Binding-site contacts:
Ligand atom CA contacts residue THR35 of chain 2.D at 3.7 Å.
Ligand atom N contacts residue ASP98 of chain 2.D at 2.9 Å (salt-bridge).
Ligand atom OXT contacts residue GLY19 of chain 2.D at 3.4 Å.
Ligand atom CA contacts residue GLN67 of chain 2.D at 3.8 Å.
Ligand atom OD1 contacts residue THR20 of chain 2.D at 3.2 Å (h-bond).
Ligand atom CG contacts residue THR97 of chain 2.D at 3.1 Å.
Ligand atom OXT contacts residue GLN67 of chain 2.D at 3.6 Å (h-bond).
Ligand atom OD1 contacts residue THR97 of chain 2.D at 2.7 Å (h-bond).
Ligand atom O contacts residue ASP98 of chain 2.D at 3.0 Å (salt-bridge).
Ligand atom OXT contacts residue GLY96 of chain 2.D at 3.3 Å.
Ligand atom N contacts residue GLU291 of chain 2.C at 2.8 Å (salt-bridge).
Ligand atom CA contacts residue GLU291 of chain 2.C at 3.5 Å.
Ligand atom OXT contacts residue GLY65 of chain 2.D at 3.4 Å.
Ligand atom O contacts residue GLY96 of chain 2.D at 3.3 Å.
Ligand atom O contacts residue GLN67 of chain 2.D at 3.8 Å.
Ligand atom C contacts residue THR35 of chain 2.D at 3.7 Å.
Ligand atom O contacts residue THR97 of chain 2.D at 3.3 Å (h-bond).
Ligand atom N contacts residue GLN67 of chain 2.D at 2.9 Å (h-bond).
Ligand atom C contacts residue THR97 of chain 2.D at 3.9 Å.
Ligand atom OXT contacts residue SER66 of chain 2.D at 2.8 Å (h-bond).
Ligand atom OD2 contacts residue GLY19 of chain 2.D at 3.8 Å.
Ligand atom CA contacts residue THR20 of chain 2.D at 3.4 Å.
Ligand atom CB contacts residue THR20 of chain 2.D at 3.2 Å.
Ligand atom OD1 contacts residue TYR33 of chain 2.D at 3.8 Å.
Ligand atom C contacts residue GLN67 of chain 2.D at 3.5 Å.
Ligand atom OD2 contacts residue GLY96 of chain 2.D at 3.3 Å.
Ligand atom OD2 contacts residue THR20 of chain 2.D at 2.9 Å (h-bond).
Ligand atom O contacts residue SER66 of chain 2.D at 2.6 Å (h-bond).
Ligand atom CB contacts residue TYR33 of chain 2.D at 3.6 Å (hydrophobic).
Ligand atom CB contacts residue GLU291 of chain 2.C at 3.7 Å.
Ligand atom CA contacts residue ASP98 of chain 2.D at 3.9 Å.
Ligand atom CG contacts residue THR20 of chain 2.D at 2.8 Å.
Ligand atom OD2 contacts residue THR97 of chain 2.D at 3.0 Å (h-bond).
Ligand atom CB contacts residue ASP98 of chain 2.D at 3.5 Å.
Ligand atom C contacts residue SER66 of chain 2.D at 3.5 Å.
Ligand atom OXT contacts residue THR35 of chain 2.D at 2.8 Å (h-bond).
Ligand atom OD1 contacts residue ALA122 of chain 2.D at 3.1 Å (h-bond).
Ligand atom CB contacts residue THR97 of chain 2.D at 3.6 Å.
Ligand atom C contacts residue GLY96 of chain 2.D at 3.4 Å.
Ligand atom N contacts residue ASN256 of chain 2.C at 3.6 Å.

Sequence of chain 2.D:
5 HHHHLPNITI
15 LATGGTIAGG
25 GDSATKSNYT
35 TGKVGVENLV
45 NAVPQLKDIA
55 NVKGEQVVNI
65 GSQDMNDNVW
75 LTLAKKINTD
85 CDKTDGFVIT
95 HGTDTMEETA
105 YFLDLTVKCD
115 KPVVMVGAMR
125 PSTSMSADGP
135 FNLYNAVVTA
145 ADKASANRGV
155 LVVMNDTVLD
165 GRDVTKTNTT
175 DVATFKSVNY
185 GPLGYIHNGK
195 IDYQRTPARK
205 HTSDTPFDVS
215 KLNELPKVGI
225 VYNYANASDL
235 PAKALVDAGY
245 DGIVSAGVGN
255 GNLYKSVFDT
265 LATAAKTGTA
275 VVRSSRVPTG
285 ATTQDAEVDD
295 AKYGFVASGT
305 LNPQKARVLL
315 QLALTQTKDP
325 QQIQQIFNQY

Sequence of chain 2.C:
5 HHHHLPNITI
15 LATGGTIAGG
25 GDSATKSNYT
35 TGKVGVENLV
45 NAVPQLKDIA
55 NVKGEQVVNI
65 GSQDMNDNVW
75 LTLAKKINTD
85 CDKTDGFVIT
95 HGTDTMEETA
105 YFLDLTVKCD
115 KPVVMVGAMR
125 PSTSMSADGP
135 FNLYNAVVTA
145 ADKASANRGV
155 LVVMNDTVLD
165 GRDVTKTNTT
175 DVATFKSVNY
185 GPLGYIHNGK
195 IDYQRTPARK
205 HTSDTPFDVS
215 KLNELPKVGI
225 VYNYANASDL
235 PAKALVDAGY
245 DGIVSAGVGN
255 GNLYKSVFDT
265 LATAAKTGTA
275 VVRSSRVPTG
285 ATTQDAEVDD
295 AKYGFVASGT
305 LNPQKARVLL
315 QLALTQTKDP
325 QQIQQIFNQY

The small molecule below binds the protein below.
Small molecule (SMILES): N[C@@H](CC(=O)O)C(=O)O